Sequence of chain 10.Z:
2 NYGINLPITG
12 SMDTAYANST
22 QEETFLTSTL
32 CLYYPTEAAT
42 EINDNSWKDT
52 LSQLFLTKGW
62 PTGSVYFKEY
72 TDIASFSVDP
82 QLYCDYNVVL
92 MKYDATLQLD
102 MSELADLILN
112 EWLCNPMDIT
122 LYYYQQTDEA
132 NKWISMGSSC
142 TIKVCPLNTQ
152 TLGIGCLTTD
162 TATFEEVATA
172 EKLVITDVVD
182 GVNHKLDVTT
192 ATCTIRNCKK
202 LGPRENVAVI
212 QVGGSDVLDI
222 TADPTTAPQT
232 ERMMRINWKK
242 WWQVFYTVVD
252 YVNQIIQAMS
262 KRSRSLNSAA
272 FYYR

The protein below binds the small molecule below.
Small molecule (SMILES): CC(=O)N[C@H]1[C@H](O[C@H]2[C@H](O)[C@@H](NC(C)=O)CO[C@@H]2CO)O[C@H](CO)[C@@H](O)[C@@H]1O

Binding-site contacts:
Ligand atom O7 contacts residue ASN19 of chain 10.Z at 4.5 Å.
Ligand atom O6 contacts residue ASN19 of chain 10.Z at 4.5 Å.
Ligand atom C5 contacts residue ASN19 of chain 10.Z at 3.4 Å.
Ligand atom C1 contacts residue ASN19 of chain 10.Z at 1.9 Å.
Ligand atom C6 contacts residue ASN19 of chain 10.Z at 4.1 Å.
Ligand atom O5 contacts residue ASN19 of chain 10.Z at 2.2 Å (h-bond).
Ligand atom N2 contacts residue ASN19 of chain 10.Z at 4.0 Å.
Ligand atom C2 contacts residue ASN19 of chain 10.Z at 3.4 Å.
Ligand atom C3 contacts residue ASN19 of chain 10.Z at 4.4 Å.